Sequence of chain 1.B:
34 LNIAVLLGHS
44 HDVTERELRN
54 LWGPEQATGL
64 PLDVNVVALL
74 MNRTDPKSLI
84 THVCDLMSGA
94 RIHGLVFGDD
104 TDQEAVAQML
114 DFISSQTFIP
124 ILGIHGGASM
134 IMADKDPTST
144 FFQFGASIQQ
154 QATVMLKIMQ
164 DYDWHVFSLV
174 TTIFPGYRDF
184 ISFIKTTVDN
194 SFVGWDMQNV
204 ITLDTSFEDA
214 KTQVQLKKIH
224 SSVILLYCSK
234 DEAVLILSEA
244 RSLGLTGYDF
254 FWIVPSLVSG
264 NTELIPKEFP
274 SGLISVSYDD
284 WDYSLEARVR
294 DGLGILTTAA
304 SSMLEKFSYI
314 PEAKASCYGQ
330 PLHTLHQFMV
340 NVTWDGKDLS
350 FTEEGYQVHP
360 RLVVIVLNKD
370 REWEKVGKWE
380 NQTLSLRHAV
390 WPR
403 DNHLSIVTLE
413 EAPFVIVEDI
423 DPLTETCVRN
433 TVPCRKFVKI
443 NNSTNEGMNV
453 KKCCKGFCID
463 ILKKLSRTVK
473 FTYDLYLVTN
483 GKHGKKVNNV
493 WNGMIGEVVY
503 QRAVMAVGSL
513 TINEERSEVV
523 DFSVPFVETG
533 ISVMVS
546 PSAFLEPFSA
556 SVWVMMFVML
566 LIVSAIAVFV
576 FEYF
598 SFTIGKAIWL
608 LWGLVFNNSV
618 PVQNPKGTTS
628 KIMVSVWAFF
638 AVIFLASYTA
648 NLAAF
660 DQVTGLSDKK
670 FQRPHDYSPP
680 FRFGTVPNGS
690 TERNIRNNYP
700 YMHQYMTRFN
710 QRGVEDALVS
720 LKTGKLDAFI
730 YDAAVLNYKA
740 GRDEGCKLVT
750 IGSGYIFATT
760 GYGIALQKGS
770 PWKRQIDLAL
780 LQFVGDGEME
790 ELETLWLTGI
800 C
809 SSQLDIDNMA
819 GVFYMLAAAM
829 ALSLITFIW

Binding-site contacts:
Ligand atom O4 contacts residue PHE337 of chain 1.B at 4.0 Å.
Ligand atom C3 contacts residue PHE337 of chain 1.B at 3.4 Å (hydrophobic).
Ligand atom C7 contacts residue ASN340 of chain 1.B at 4.0 Å.
Ligand atom N2 contacts residue ASN340 of chain 1.B at 3.5 Å (h-bond).
Ligand atom C2 contacts residue ASN340 of chain 1.B at 2.5 Å.
Ligand atom C4 contacts residue PHE337 of chain 1.B at 4.2 Å (hydrophobic).
Ligand atom C2 contacts residue PHE337 of chain 1.B at 4.3 Å (hydrophobic).
Ligand atom C4 contacts residue ASN340 of chain 1.B at 4.2 Å.
Ligand atom C5 contacts residue ASN340 of chain 1.B at 3.7 Å.
Ligand atom C4 contacts residue SER305 of chain 1.B at 4.5 Å.
Ligand atom O6 contacts residue ASN340 of chain 1.B at 4.1 Å.
Ligand atom O6 contacts residue SER305 of chain 1.B at 2.6 Å (h-bond).
Ligand atom O7 contacts residue ASN340 of chain 1.B at 3.9 Å.
Ligand atom C6 contacts residue SER305 of chain 1.B at 3.4 Å.
Ligand atom O3 contacts residue ASN340 of chain 1.B at 2.5 Å (h-bond).
Ligand atom C3 contacts residue ASN340 of chain 1.B at 3.4 Å.
Ligand atom O3 contacts residue PHE337 of chain 1.B at 2.5 Å (h-bond).
Ligand atom C1 contacts residue ASN340 of chain 1.B at 1.4 Å.
Ligand atom O5 contacts residue ASN340 of chain 1.B at 2.4 Å (h-bond).

This small molecule binds to this protein.
Small molecule (SMILES): CC(=O)N[C@@H]1[C@@H](O)[C@H](O)[C@@H](CO)O[C@H]1O